Sequence of chain 2.A:
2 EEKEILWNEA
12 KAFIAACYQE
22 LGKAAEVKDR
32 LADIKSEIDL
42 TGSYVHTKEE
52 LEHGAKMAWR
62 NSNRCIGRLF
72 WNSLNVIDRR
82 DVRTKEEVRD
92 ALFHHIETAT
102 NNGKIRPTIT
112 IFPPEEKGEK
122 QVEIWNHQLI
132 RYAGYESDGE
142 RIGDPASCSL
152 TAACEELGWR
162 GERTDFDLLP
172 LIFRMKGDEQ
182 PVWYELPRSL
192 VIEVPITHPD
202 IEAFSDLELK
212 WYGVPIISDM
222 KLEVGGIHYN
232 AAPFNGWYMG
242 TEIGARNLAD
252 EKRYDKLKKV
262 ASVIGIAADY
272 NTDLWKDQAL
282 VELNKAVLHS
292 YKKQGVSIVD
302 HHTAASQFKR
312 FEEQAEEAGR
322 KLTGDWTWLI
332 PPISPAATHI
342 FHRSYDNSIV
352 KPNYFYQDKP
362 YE

Binding-site contacts:
Ligand atom C33 contacts residue TYR357 of chain 2.A at 3.4 Å (hydrophobic).
Ligand atom C32 contacts residue TYR357 of chain 2.A at 3.5 Å (hydrophobic).
Ligand atom C16 contacts residue HEM1 of chain 2.B at 3.8 Å.
Ligand atom N06 contacts residue TRP238 of chain 2.A at 2.9 Å (h-bond).
Ligand atom C17 contacts residue HIS128 of chain 2.A at 3.5 Å.
Ligand atom C04 contacts residue PRO216 of chain 2.A at 3.3 Å (hydrophobic).
Ligand atom C06 contacts residue GLU243 of chain 2.A at 3.5 Å.
Ligand atom C19 contacts residue HEM1 of chain 2.B at 3.1 Å.
Ligand atom C02 contacts residue ASN236 of chain 2.A at 3.5 Å.
Ligand atom C03 contacts residue PHE235 of chain 2.A at 3.6 Å (hydrophobic).
Ligand atom N06 contacts residue HEM1 of chain 2.B at 3.8 Å.
Ligand atom C03 contacts residue ASN236 of chain 2.A at 3.8 Å.
Ligand atom C13 contacts residue HEM1 of chain 2.B at 3.5 Å.
Ligand atom C17 contacts residue HEM1 of chain 2.B at 3.7 Å.
Ligand atom C11 contacts residue GLU243 of chain 2.A at 3.4 Å.
Ligand atom S01 contacts residue HEM1 of chain 2.B at 3.4 Å.
Ligand atom C12 contacts residue HEM1 of chain 2.B at 3.6 Å.
Ligand atom C02 contacts residue GLY237 of chain 2.A at 3.1 Å.
Ligand atom C05 contacts residue PRO216 of chain 2.A at 3.8 Å (hydrophobic).
Ligand atom C15 contacts residue HEM1 of chain 2.B at 3.7 Å.
Ligand atom C04 contacts residue ILE218 of chain 2.A at 3.6 Å (hydrophobic).
Ligand atom C15 contacts residue ILE218 of chain 2.A at 3.5 Å (hydrophobic).
Ligand atom C16 contacts residue GLU243 of chain 2.A at 3.6 Å.
Ligand atom N07 contacts residue GLU243 of chain 2.A at 2.6 Å (salt-bridge).
Ligand atom C20 contacts residue ARG132 of chain 2.A at 3.5 Å.
Ligand atom C03 contacts residue PRO216 of chain 2.A at 3.2 Å (hydrophobic).
Ligand atom N18 contacts residue HEM1 of chain 2.B at 2.8 Å (h-bond).
Ligand atom S01 contacts residue GLY237 of chain 2.A at 3.5 Å (h-bond).
Ligand atom S21 contacts residue LYS360 of chain 2.A at 3.6 Å (salt-bridge).
Ligand atom C38 contacts residue HEM1 of chain 2.B at 3.5 Å.
Ligand atom C20 contacts residue HIS128 of chain 2.A at 3.5 Å.
Ligand atom C03 contacts residue ILE218 of chain 2.A at 3.4 Å (hydrophobic).
Ligand atom C11 contacts residue HEM1 of chain 2.B at 3.7 Å.
Ligand atom C17 contacts residue ILE218 of chain 2.A at 3.7 Å (hydrophobic).
Ligand atom C14 contacts residue HEM1 of chain 2.B at 3.7 Å.
Ligand atom C02 contacts residue PHE235 of chain 2.A at 3.5 Å (hydrophobic).
Ligand atom C14 contacts residue ILE218 of chain 2.A at 3.4 Å (hydrophobic).
Ligand atom C37 contacts residue HEM1 of chain 2.B at 3.7 Å.
Ligand atom C33 contacts residue HEM1 of chain 2.B at 3.7 Å.
Ligand atom N06 contacts residue GLU243 of chain 2.A at 2.9 Å (salt-bridge).

This small molecule binds to this protein.
Small molecule (SMILES): [H]/N=C(/Nc1ccc(CCN(CC)Cc2cccc(N/C(=N/[H])c3cccs3)c2)cc1)c1cccs1